Binding-site contacts:
Ligand atom C4 contacts residue ASN126 of chain 1.E at 4.3 Å.
Ligand atom C7 contacts residue ASN126 of chain 1.E at 3.6 Å.
Ligand atom N2 contacts residue ASN126 of chain 1.E at 2.9 Å (h-bond).
Ligand atom C5 contacts residue THR128 of chain 1.E at 4.3 Å.
Ligand atom C2 contacts residue ASN126 of chain 1.E at 2.5 Å.
Ligand atom C1 contacts residue ASN126 of chain 1.E at 1.4 Å.
Ligand atom C3 contacts residue ASN126 of chain 1.E at 3.8 Å.
Ligand atom C8 contacts residue ASN126 of chain 1.E at 3.9 Å.
Ligand atom O5 contacts residue THR128 of chain 1.E at 3.8 Å.
Ligand atom C1 contacts residue THR128 of chain 1.E at 3.7 Å.
Ligand atom C5 contacts residue ASN126 of chain 1.E at 3.7 Å.
Ligand atom O7 contacts residue ASN126 of chain 1.E at 4.0 Å.
Ligand atom O5 contacts residue ASN126 of chain 1.E at 2.4 Å (h-bond).

This protein binds this small molecule.
Small molecule (SMILES): CC(=O)N[C@@H]1[C@@H](O)[C@H](O)[C@@H](CO)O[C@H]1O

Sequence of chain 1.E:
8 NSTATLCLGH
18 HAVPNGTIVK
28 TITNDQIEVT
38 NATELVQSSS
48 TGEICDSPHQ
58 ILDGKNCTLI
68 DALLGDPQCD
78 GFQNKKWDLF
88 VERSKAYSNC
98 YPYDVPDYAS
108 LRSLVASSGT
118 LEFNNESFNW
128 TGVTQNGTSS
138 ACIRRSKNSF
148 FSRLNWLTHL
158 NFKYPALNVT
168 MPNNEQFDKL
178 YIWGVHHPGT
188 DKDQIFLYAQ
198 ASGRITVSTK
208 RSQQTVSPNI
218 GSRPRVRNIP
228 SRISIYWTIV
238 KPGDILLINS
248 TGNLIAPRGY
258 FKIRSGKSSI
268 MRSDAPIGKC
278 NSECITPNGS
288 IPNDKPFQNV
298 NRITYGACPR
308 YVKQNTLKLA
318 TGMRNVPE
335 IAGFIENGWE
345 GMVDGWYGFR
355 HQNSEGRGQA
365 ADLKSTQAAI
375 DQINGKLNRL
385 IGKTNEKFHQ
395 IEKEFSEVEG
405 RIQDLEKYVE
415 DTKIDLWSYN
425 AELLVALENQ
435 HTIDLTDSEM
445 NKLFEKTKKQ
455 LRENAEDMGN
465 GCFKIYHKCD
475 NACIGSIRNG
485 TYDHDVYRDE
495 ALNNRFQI